Binding-site contacts:
Ligand atom C1 contacts residue VAL432 of chain 1.C at 4.5 Å (hydrophobic).
Ligand atom N2 contacts residue ASN433 of chain 1.C at 2.9 Å (h-bond).
Ligand atom C1 contacts residue ASN433 of chain 1.C at 1.4 Å.
Ligand atom C2 contacts residue ASN433 of chain 1.C at 2.4 Å.
Ligand atom C4 contacts residue ASN433 of chain 1.C at 4.2 Å.
Ligand atom C7 contacts residue ASN433 of chain 1.C at 3.8 Å.
Ligand atom C3 contacts residue ASN433 of chain 1.C at 3.8 Å.
Ligand atom O7 contacts residue ASN433 of chain 1.C at 4.2 Å.
Ligand atom N2 contacts residue VAL432 of chain 1.C at 4.1 Å.
Ligand atom C5 contacts residue ASN433 of chain 1.C at 3.7 Å.
Ligand atom O5 contacts residue ASN433 of chain 1.C at 2.4 Å (h-bond).

Sequence of chain 1.C:
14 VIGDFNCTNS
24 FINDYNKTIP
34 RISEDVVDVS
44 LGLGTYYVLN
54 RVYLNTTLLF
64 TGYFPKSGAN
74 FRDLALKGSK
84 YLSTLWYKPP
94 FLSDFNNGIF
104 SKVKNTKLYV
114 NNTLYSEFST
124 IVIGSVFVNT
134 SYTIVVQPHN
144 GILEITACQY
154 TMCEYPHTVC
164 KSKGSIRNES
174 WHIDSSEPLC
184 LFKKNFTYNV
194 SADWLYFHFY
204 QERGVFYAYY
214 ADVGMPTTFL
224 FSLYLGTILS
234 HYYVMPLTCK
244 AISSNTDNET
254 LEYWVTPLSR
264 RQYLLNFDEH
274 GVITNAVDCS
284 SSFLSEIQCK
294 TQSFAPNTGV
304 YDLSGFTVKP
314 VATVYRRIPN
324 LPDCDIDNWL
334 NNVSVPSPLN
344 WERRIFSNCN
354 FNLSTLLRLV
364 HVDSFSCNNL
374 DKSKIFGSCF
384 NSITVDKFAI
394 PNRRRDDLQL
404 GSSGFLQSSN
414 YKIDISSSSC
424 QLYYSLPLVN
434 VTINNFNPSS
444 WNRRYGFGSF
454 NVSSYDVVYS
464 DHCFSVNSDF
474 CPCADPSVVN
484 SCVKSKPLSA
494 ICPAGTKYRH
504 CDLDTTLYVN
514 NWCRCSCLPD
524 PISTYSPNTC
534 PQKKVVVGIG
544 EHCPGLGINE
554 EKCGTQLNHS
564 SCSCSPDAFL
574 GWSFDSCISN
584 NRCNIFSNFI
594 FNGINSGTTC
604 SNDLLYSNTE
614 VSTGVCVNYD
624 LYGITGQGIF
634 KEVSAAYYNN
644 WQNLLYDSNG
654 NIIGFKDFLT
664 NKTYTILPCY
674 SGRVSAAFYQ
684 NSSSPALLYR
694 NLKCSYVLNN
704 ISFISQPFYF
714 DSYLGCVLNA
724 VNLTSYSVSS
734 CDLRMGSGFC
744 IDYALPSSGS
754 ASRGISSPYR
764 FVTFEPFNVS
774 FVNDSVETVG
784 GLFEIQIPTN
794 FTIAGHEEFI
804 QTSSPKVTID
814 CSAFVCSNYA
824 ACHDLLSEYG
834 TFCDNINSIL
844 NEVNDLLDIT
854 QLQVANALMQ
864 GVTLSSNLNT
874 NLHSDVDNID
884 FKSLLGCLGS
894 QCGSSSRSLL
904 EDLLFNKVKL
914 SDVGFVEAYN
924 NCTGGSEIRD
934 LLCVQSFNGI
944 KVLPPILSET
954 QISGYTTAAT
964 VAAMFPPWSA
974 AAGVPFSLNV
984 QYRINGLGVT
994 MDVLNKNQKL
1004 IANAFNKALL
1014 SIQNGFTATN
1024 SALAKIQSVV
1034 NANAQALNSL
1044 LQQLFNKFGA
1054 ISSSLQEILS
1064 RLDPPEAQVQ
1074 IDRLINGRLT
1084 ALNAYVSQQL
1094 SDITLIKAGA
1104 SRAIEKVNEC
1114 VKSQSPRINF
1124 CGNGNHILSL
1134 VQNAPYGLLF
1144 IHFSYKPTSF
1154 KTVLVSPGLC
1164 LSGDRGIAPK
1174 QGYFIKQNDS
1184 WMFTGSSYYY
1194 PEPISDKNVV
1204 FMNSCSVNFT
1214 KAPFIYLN

A small-molecule ligand and the protein it binds are described below.
Small molecule (SMILES): CC(=O)N[C@@H]1[C@@H](O)[C@H](O)[C@@H](CO)O[C@H]1O